Sequence of chain 3.A:
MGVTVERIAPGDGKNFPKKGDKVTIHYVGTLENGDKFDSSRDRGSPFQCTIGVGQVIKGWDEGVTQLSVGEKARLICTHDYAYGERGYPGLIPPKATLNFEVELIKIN

Binding-site contacts:
Ligand atom O5 contacts residue ASP41 of chain 2.C at 3.2 Å (salt-bridge).
Ligand atom C2 contacts residue TYR86 of chain 2.C at 3.5 Å (hydrophobic).
Ligand atom O4 contacts residue PHE103 of chain 2.C at 3.5 Å.
Ligand atom C44 contacts residue ASP41 of chain 2.C at 3.4 Å.
Ligand atom C1 contacts residue TYR86 of chain 2.C at 3.4 Å (hydrophobic).
Ligand atom C3 contacts residue TRP63 of chain 2.C at 3.6 Å (hydrophobic).
Ligand atom C15 contacts residue ASP41 of chain 2.C at 3.8 Å.
Ligand atom C39 contacts residue LYS39 of chain 1.D at 3.7 Å.
Ligand atom O3 contacts residue TYR86 of chain 2.C at 2.5 Å (h-bond).
Ligand atom C44 contacts residue ARG46 of chain 2.C at 3.6 Å.
Ligand atom C24 contacts residue ASP38 of chain 1.D at 3.4 Å.
Ligand atom O1 contacts residue TYR86 of chain 2.C at 3.6 Å (h-bond).
Ligand atom C45 contacts residue ALA85 of chain 2.C at 3.6 Å (hydrophobic).
Ligand atom C6 contacts residue TYR30 of chain 2.C at 3.6 Å (hydrophobic).
Ligand atom O2 contacts residue ILE60 of chain 2.C at 3.1 Å (h-bond).
Ligand atom O4 contacts residue TYR30 of chain 2.C at 3.2 Å.
Ligand atom O10 contacts residue ASP38 of chain 1.D at 2.5 Å (salt-bridge).
Ligand atom C45 contacts residue TYR86 of chain 2.C at 3.4 Å (hydrophobic).
Ligand atom C39 contacts residue PHE40 of chain 1.D at 3.7 Å (hydrophobic).
Ligand atom C8 contacts residue TYR86 of chain 2.C at 3.4 Å (hydrophobic).
Ligand atom C35 contacts residue TYR86 of chain 2.C at 3.7 Å (hydrophobic).
Ligand atom C14 contacts residue ASP41 of chain 2.C at 3.6 Å.
Ligand atom O6 contacts residue ASP41 of chain 2.C at 3.2 Å (salt-bridge).
Ligand atom C10 contacts residue ASP41 of chain 2.C at 3.7 Å.
Ligand atom O5 contacts residue TYR30 of chain 2.C at 3.5 Å (h-bond).
Ligand atom O2 contacts residue VAL59 of chain 2.C at 3.3 Å.
Ligand atom O3 contacts residue PHE103 of chain 2.C at 3.7 Å.
Ligand atom O10 contacts residue ASN36 of chain 1.D at 2.8 Å (h-bond).
Ligand atom C43 contacts residue TYR91 of chain 2.C at 3.5 Å (hydrophobic).
Ligand atom O4 contacts residue ASP41 of chain 2.C at 3.8 Å.
Ligand atom C40 contacts residue LEU94 of chain 1.D at 3.5 Å (hydrophobic).
Ligand atom C23 contacts residue ASP38 of chain 1.D at 3.1 Å.
Ligand atom C34 contacts residue ASN36 of chain 1.D at 3.5 Å.
Ligand atom O4 contacts residue PHE40 of chain 2.C at 3.4 Å.
Ligand atom O6 contacts residue PHE40 of chain 2.C at 3.7 Å.
Ligand atom C18 contacts residue ARG46 of chain 3.A at 3.7 Å.
Ligand atom C11 contacts residue TYR86 of chain 2.C at 3.6 Å (hydrophobic).
Ligand atom C4 contacts residue TRP63 of chain 2.C at 3.7 Å (hydrophobic).
Ligand atom C42 contacts residue TYR86 of chain 2.C at 3.4 Å (hydrophobic).
Ligand atom C41 contacts residue PHE50 of chain 2.C at 3.6 Å (hydrophobic).

Sequence of chain 1.D:
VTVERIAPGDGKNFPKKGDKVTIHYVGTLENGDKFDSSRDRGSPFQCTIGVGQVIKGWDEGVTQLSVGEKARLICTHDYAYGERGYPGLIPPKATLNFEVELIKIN

Sequence of chain 2.C:
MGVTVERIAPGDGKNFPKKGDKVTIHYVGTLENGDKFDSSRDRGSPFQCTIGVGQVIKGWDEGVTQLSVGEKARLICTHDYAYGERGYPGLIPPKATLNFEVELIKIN

A small-molecule ligand and the protein it binds are described below.
Small molecule (SMILES): C=CC[C@@H]1/C=C(\C)C[C@H](C)C[C@H](OC)[C@H]2O[C@@](O)(C(=O)C(=O)N3CCCC[C@H]3C(=O)O[C@H](/C(C)=C/[C@@H]3CC[C@@H](O)[C@H](OC)C3)[C@H](C)[C@@H](O)CC1=O)[C@H](C)C[C@@H]2OC